Binding-site contacts:
Ligand atom C2 contacts residue ASN154 of chain 29.C at 2.4 Å.
Ligand atom C8 contacts residue ASN154 of chain 29.C at 4.2 Å.
Ligand atom C4 contacts residue ASN154 of chain 29.C at 4.2 Å.
Ligand atom C1 contacts residue SER157 of chain 29.C at 3.9 Å.
Ligand atom N2 contacts residue ASN154 of chain 29.C at 2.9 Å (h-bond).
Ligand atom C3 contacts residue ASN154 of chain 29.C at 3.8 Å.
Ligand atom C1 contacts residue ASN154 of chain 29.C at 1.4 Å.
Ligand atom O5 contacts residue SER157 of chain 29.C at 3.8 Å.
Ligand atom O5 contacts residue ASN154 of chain 29.C at 2.4 Å (h-bond).
Ligand atom C7 contacts residue ASN154 of chain 29.C at 4.0 Å.
Ligand atom C5 contacts residue ASN154 of chain 29.C at 3.7 Å.

The small molecule below binds the protein below.
Small molecule (SMILES): CC(=O)N[C@@H]1[C@@H](O)[C@H](O)[C@@H](CO)O[C@H]1O

Sequence of chain 29.C:
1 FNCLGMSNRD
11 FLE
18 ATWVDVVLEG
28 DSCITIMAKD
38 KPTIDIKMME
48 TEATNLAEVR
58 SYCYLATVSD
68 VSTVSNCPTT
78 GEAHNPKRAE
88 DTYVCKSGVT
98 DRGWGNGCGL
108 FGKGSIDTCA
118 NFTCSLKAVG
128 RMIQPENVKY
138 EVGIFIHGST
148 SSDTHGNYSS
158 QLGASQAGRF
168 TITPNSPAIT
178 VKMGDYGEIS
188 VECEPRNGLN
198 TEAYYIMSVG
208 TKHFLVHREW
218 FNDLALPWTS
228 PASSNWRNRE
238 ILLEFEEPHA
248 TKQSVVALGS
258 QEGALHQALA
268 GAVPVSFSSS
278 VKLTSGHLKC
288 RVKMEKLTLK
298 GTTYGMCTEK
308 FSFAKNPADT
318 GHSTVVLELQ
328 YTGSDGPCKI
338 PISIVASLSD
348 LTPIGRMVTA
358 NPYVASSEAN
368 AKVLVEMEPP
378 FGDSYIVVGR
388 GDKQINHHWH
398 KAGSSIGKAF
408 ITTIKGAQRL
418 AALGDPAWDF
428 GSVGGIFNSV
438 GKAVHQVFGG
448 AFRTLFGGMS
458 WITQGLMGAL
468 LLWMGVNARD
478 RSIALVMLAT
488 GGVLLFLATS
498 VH